Sequence of chain 1.A:
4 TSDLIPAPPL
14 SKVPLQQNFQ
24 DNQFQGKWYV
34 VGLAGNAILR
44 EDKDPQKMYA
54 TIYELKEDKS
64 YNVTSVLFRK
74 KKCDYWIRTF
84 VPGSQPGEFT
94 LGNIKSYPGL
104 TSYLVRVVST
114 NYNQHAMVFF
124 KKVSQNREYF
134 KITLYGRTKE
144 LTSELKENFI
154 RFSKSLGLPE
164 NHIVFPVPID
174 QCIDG

A protein and the small-molecule ligand that binds it are described below.
Small molecule (SMILES): Cc1ccc(O)c(O)c1

Binding-site contacts:
Ligand atom C3 contacts residue FE1 of chain 1.D at 3.9 Å.
Ligand atom C4 contacts residue PHE123 of chain 1.A at 3.9 Å (hydrophobic).
Ligand atom C5 contacts residue PHE133 of chain 1.A at 3.8 Å (hydrophobic).
Ligand atom C1 contacts residue LYS134 of chain 1.A at 3.8 Å.
Ligand atom C2 contacts residue FE1 of chain 1.D at 4.3 Å.
Ligand atom C3 contacts residue LYS134 of chain 1.A at 3.8 Å.
Ligand atom C6 contacts residue LYS134 of chain 1.A at 3.8 Å.
Ligand atom C2 contacts residue LYS125 of chain 1.A at 3.7 Å.
Ligand atom C5 contacts residue TYR132 of chain 1.A at 3.9 Å (hydrophobic).
Ligand atom C1 contacts residue LYS125 of chain 1.A at 4.1 Å.
Ligand atom O4 contacts residue TYR106 of chain 1.A at 3.7 Å.
Ligand atom O3 contacts residue LYS125 of chain 1.A at 3.7 Å.
Ligand atom C6 contacts residue TYR132 of chain 1.A at 3.6 Å (hydrophobic).
Ligand atom O3 contacts residue TYR106 of chain 1.A at 3.6 Å.
Ligand atom C4 contacts residue LYS134 of chain 1.A at 4.1 Å.
Ligand atom C5 contacts residue PHE123 of chain 1.A at 4.2 Å (hydrophobic).
Ligand atom C5 contacts residue LYS125 of chain 1.A at 3.8 Å.
Ligand atom O4 contacts residue LYS124 of chain 1.A at 3.9 Å.
Ligand atom O3 contacts residue FE1 of chain 1.D at 2.6 Å.
Ligand atom C2 contacts residue LYS134 of chain 1.A at 3.8 Å.
Ligand atom C4 contacts residue LYS125 of chain 1.A at 3.5 Å.
Ligand atom C5 contacts residue LYS134 of chain 1.A at 3.8 Å.
Ligand atom C contacts residue LYS134 of chain 1.A at 4.4 Å.
Ligand atom C6 contacts residue LYS125 of chain 1.A at 4.3 Å.
Ligand atom C3 contacts residue LYS125 of chain 1.A at 3.5 Å.
Ligand atom C contacts residue ALA40 of chain 1.A at 3.9 Å (hydrophobic).
Ligand atom O3 contacts residue LYS134 of chain 1.A at 4.0 Å.
Ligand atom O4 contacts residue PHE123 of chain 1.A at 3.3 Å.
Ligand atom C6 contacts residue PHE133 of chain 1.A at 3.7 Å (hydrophobic).
Ligand atom C1 contacts residue TYR132 of chain 1.A at 4.3 Å (hydrophobic).
Ligand atom O4 contacts residue LYS125 of chain 1.A at 3.5 Å.